Binding-site contacts:
Ligand atom C6 contacts residue ASN444 of chain 1.L at 3.8 Å.
Ligand atom O6 contacts residue ASN444 of chain 1.L at 4.3 Å.
Ligand atom C1 contacts residue SER443 of chain 1.L at 1.8 Å.
Ligand atom C5 contacts residue SER443 of chain 1.L at 4.1 Å.
Ligand atom C5 contacts residue ASN444 of chain 1.L at 4.0 Å.
Ligand atom O8 contacts residue SER443 of chain 1.L at 4.2 Å.
Ligand atom C3 contacts residue ASN444 of chain 1.L at 3.9 Å.
Ligand atom O1A contacts residue SER443 of chain 1.L at 2.5 Å (h-bond).
Ligand atom C2 contacts residue SER443 of chain 1.L at 1.4 Å.
Ligand atom C4 contacts residue SER443 of chain 1.L at 3.7 Å.
Ligand atom O6 contacts residue SER443 of chain 1.L at 2.2 Å (h-bond).
Ligand atom C3 contacts residue SER443 of chain 1.L at 2.8 Å.
Ligand atom C2 contacts residue ASN444 of chain 1.L at 3.8 Å.
Ligand atom O4 contacts residue ASN444 of chain 1.L at 4.1 Å.
Ligand atom C6 contacts residue SER443 of chain 1.L at 3.3 Å.
Ligand atom O1A contacts residue MET442 of chain 1.L at 3.6 Å.
Ligand atom O1B contacts residue SER443 of chain 1.L at 2.6 Å (h-bond).
Ligand atom C7 contacts residue SER443 of chain 1.L at 4.5 Å.
Ligand atom C4 contacts residue ASN444 of chain 1.L at 3.4 Å.
Ligand atom O1A contacts residue SER441 of chain 1.L at 3.6 Å.

This protein binds this small molecule.
Small molecule (SMILES): C[C@H](O)[C@H](N)[C@@H]1O[C@](O)(C(=O)O)C[C@H](O)[C@@H]1N

Sequence of chain 1.L:
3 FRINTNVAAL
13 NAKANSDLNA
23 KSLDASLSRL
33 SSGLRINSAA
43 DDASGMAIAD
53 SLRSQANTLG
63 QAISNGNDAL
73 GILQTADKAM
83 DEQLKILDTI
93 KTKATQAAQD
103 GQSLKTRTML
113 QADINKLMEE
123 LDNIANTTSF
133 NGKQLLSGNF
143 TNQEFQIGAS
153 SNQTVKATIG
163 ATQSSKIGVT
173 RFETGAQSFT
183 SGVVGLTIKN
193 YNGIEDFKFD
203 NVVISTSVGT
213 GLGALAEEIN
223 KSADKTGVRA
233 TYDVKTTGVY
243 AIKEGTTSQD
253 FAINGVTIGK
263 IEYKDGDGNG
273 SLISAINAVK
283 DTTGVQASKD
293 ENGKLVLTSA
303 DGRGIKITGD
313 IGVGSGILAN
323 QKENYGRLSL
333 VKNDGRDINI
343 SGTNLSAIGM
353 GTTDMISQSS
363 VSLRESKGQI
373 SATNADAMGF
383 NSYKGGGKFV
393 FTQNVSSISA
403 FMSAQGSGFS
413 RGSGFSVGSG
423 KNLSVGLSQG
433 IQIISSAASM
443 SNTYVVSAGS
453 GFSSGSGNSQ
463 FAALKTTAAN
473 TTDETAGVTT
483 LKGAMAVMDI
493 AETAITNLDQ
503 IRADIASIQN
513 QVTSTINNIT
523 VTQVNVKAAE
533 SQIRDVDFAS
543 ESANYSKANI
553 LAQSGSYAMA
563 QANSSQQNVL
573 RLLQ